Sequence of chain 1.D:
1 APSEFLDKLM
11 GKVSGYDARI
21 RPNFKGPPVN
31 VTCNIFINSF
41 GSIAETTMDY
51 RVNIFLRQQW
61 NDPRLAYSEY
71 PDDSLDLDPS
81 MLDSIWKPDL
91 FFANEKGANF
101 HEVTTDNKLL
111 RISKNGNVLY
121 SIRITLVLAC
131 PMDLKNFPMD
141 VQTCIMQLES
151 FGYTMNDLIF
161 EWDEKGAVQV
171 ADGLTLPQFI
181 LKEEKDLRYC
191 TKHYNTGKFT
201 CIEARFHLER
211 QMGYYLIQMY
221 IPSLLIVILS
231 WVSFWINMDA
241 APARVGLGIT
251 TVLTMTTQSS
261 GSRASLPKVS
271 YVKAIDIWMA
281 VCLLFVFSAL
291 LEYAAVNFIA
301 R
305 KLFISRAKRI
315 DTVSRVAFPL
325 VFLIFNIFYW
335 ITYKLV

Binding-site contacts:
Ligand atom C1 contacts residue ASN30 of chain 1.D at 3.0 Å.
Ligand atom C8 contacts residue VAL29 of chain 1.D at 4.4 Å (hydrophobic).
Ligand atom C8 contacts residue PRO28 of chain 1.D at 3.1 Å (hydrophobic).
Ligand atom O7 contacts residue PRO27 of chain 1.D at 3.5 Å.
Ligand atom C7 contacts residue PRO28 of chain 1.D at 3.5 Å (hydrophobic).
Ligand atom C7 contacts residue PRO27 of chain 1.D at 4.2 Å (hydrophobic).
Ligand atom C2 contacts residue ASN30 of chain 1.D at 3.9 Å.
Ligand atom O3 contacts residue PRO28 of chain 1.D at 4.2 Å.
Ligand atom N2 contacts residue ASN30 of chain 1.D at 3.8 Å.
Ligand atom O7 contacts residue PRO28 of chain 1.D at 4.3 Å.
Ligand atom N2 contacts residue PRO28 of chain 1.D at 3.7 Å.
Ligand atom C8 contacts residue ASN23 of chain 1.D at 3.8 Å.
Ligand atom C8 contacts residue PRO27 of chain 1.D at 4.4 Å (hydrophobic).
Ligand atom O3 contacts residue PRO27 of chain 1.D at 4.1 Å.
Ligand atom O5 contacts residue ASN30 of chain 1.D at 3.9 Å.

This small molecule binds to this protein.
Small molecule (SMILES): CC(=O)N[C@H]1[C@H](O[C@H]2[C@H](O)[C@@H](NC(C)=O)CO[C@@H]2CO)O[C@H](CO)[C@@H](O)[C@@H]1O